Binding-site contacts:
Ligand atom C1 contacts residue ASN367 of chain 1.A at 1.4 Å.
Ligand atom C5 contacts residue ASN367 of chain 1.A at 3.6 Å.
Ligand atom C4 contacts residue NAG2 of chain 1.H at 4.3 Å.
Ligand atom N2 contacts residue ASN367 of chain 1.A at 2.8 Å (h-bond).
Ligand atom C8 contacts residue THR376 of chain 1.A at 3.9 Å.
Ligand atom N2 contacts residue SER368 of chain 1.A at 3.6 Å (h-bond).
Ligand atom C1 contacts residue SER368 of chain 1.A at 4.2 Å.
Ligand atom O3 contacts residue NAG1 of chain 1.H at 4.2 Å.
Ligand atom O5 contacts residue ASN367 of chain 1.A at 2.4 Å (h-bond).
Ligand atom C7 contacts residue SER368 of chain 1.A at 3.9 Å.
Ligand atom C3 contacts residue ASN367 of chain 1.A at 3.6 Å.
Ligand atom C4 contacts residue ASN367 of chain 1.A at 4.2 Å.
Ligand atom O7 contacts residue ASN390 of chain 1.A at 4.5 Å.
Ligand atom C7 contacts residue NAG1 of chain 1.H at 3.9 Å.
Ligand atom C8 contacts residue SER368 of chain 1.A at 3.2 Å.
Ligand atom C2 contacts residue ASN367 of chain 1.A at 2.4 Å.
Ligand atom C8 contacts residue SER369 of chain 1.A at 3.7 Å.
Ligand atom O7 contacts residue ASN367 of chain 1.A at 3.6 Å (h-bond).
Ligand atom C8 contacts residue NAG1 of chain 1.H at 4.2 Å.
Ligand atom O4 contacts residue NAG2 of chain 1.H at 4.0 Å.
Ligand atom C7 contacts residue ASN367 of chain 1.A at 3.4 Å.
Ligand atom C8 contacts residue ASN367 of chain 1.A at 4.5 Å.
Ligand atom O7 contacts residue NAG1 of chain 1.H at 3.0 Å (h-bond).

Sequence of chain 1.A:
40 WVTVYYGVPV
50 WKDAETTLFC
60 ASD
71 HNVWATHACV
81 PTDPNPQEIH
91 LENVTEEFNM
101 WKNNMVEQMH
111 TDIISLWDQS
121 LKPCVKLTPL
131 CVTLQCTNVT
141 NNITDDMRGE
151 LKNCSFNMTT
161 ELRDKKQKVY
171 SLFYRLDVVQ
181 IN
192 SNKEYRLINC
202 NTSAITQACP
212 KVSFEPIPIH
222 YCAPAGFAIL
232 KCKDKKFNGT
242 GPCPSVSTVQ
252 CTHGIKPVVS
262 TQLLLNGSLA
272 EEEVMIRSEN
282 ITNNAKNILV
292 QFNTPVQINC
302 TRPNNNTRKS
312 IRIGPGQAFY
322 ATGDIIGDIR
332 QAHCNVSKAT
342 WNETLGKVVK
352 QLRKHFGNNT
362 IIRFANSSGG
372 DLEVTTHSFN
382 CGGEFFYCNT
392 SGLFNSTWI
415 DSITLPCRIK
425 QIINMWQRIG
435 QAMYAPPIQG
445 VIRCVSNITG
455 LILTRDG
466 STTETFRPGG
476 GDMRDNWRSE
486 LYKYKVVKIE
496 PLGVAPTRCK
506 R

The small molecule below binds the protein below.
Small molecule (SMILES): CC(=O)N[C@@H]1[C@@H](O)[C@H](O)[C@@H](CO)O[C@H]1O